Binding-site contacts:
Ligand atom O7 contacts residue ASN61 of chain 1.B at 2.9 Å (h-bond).
Ligand atom C1 contacts residue ASN61 of chain 1.B at 1.4 Å.
Ligand atom C7 contacts residue ASN61 of chain 1.B at 3.2 Å.
Ligand atom O6 contacts residue TYR28 of chain 1.B at 4.4 Å.
Ligand atom C2 contacts residue ASN61 of chain 1.B at 2.5 Å.
Ligand atom C4 contacts residue ASN61 of chain 1.B at 4.2 Å.
Ligand atom C5 contacts residue ASN61 of chain 1.B at 3.7 Å.
Ligand atom N2 contacts residue ASN61 of chain 1.B at 3.0 Å (h-bond).
Ligand atom O5 contacts residue ASN61 of chain 1.B at 2.3 Å (h-bond).
Ligand atom C3 contacts residue ASN61 of chain 1.B at 3.8 Å.

Sequence of chain 1.B:
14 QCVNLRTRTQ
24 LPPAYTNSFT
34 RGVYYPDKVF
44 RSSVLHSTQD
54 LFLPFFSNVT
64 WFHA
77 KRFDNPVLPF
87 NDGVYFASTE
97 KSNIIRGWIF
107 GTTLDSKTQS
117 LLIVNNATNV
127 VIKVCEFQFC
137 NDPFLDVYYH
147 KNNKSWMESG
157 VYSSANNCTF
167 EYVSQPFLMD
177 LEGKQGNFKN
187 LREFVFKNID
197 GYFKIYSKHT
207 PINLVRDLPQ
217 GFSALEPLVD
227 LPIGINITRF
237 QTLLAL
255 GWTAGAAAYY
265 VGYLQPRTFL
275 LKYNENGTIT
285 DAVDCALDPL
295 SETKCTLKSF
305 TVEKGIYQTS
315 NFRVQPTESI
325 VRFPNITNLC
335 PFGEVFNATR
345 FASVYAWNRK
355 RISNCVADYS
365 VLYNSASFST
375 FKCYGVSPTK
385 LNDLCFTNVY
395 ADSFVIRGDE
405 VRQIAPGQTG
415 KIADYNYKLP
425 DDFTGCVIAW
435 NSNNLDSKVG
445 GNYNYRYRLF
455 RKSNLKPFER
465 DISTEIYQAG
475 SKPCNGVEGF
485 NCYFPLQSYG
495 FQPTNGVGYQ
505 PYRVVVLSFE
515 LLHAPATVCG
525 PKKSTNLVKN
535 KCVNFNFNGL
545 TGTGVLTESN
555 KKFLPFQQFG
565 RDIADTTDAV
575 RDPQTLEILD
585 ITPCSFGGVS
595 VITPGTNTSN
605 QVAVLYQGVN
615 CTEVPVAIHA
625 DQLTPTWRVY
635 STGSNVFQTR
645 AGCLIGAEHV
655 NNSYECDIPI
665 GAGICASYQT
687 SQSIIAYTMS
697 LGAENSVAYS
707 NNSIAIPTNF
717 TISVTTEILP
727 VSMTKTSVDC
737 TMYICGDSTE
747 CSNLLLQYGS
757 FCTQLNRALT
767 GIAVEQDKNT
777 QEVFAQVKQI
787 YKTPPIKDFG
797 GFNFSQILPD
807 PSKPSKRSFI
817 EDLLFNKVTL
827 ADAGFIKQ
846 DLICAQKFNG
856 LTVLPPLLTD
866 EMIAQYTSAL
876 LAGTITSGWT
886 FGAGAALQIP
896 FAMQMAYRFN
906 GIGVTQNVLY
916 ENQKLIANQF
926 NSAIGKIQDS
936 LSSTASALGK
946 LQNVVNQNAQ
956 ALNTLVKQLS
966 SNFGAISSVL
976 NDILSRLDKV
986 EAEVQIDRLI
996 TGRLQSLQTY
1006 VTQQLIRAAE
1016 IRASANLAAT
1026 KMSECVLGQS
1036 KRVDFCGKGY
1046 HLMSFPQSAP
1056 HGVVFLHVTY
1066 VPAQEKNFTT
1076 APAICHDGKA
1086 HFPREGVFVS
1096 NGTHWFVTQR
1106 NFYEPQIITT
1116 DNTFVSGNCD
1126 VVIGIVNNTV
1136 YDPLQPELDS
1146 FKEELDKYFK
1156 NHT

This protein binds this small molecule.
Small molecule (SMILES): CC(=O)N[C@@H]1[C@@H](O)[C@H](O)[C@@H](CO)O[C@H]1O